Sequence of chain 1.C:
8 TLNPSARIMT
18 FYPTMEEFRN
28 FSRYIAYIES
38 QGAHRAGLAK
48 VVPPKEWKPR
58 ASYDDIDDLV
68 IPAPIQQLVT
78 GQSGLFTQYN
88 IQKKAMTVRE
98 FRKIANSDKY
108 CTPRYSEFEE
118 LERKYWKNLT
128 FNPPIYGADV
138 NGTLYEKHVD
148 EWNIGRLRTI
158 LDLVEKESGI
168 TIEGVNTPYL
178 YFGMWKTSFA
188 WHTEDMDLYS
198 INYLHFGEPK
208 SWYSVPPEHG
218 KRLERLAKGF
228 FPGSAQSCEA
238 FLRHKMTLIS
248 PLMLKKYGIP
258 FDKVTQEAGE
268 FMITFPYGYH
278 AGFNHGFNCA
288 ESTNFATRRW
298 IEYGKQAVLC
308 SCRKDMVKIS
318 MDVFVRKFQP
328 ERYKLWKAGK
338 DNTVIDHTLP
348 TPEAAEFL

This protein binds this small molecule.
Small molecule (SMILES): O=c1[nH]cnc2c(-c3cscn3)nccc12

Binding-site contacts:
Ligand atom N3 contacts residue DMS1 of chain 1.U at 3.4 Å.
Ligand atom C8 contacts residue DMS1 of chain 1.U at 3.8 Å.
Ligand atom N2 contacts residue HIS277 of chain 1.C at 3.3 Å (h-bond).
Ligand atom C2 contacts residue PHE186 of chain 1.C at 3.9 Å (hydrophobic).
Ligand atom N3 contacts residue HIS189 of chain 1.C at 2.9 Å (h-bond).
Ligand atom C5 contacts residue HIS277 of chain 1.C at 3.7 Å.
Ligand atom C7 contacts residue ZN1 of chain 1.Q at 2.8 Å.
Ligand atom C4 contacts residue ASN199 of chain 1.C at 3.9 Å.
Ligand atom O contacts residue PHE186 of chain 1.C at 3.5 Å.
Ligand atom S contacts residue LYS242 of chain 1.C at 3.4 Å.
Ligand atom C5 contacts residue PHE186 of chain 1.C at 3.6 Å (hydrophobic).
Ligand atom N contacts residue TYR133 of chain 1.C at 2.8 Å (h-bond).
Ligand atom C7 contacts residue HIS189 of chain 1.C at 3.1 Å.
Ligand atom C3 contacts residue PHE186 of chain 1.C at 3.6 Å (hydrophobic).
Ligand atom C contacts residue TYR133 of chain 1.C at 3.4 Å (hydrophobic).
Ligand atom C8 contacts residue HIS189 of chain 1.C at 3.8 Å.
Ligand atom N1 contacts residue PHE186 of chain 1.C at 3.9 Å.
Ligand atom C4 contacts residue TRP209 of chain 1.C at 3.5 Å (hydrophobic).
Ligand atom O contacts residue TYR133 of chain 1.C at 3.1 Å (h-bond).
Ligand atom C contacts residue PHE186 of chain 1.C at 3.4 Å (hydrophobic).
Ligand atom C1 contacts residue TYR178 of chain 1.C at 3.4 Å (hydrophobic).
Ligand atom N3 contacts residue GLU191 of chain 1.C at 3.0 Å (salt-bridge).
Ligand atom N2 contacts residue HIS189 of chain 1.C at 3.4 Å (h-bond).
Ligand atom C5 contacts residue ZN1 of chain 1.Q at 3.4 Å.
Ligand atom C9 contacts residue HIS189 of chain 1.C at 3.4 Å.
Ligand atom C1 contacts residue TYR133 of chain 1.C at 3.8 Å (hydrophobic).
Ligand atom N2 contacts residue ZN1 of chain 1.Q at 2.3 Å.
Ligand atom C7 contacts residue DMS1 of chain 1.U at 3.5 Å.
Ligand atom C9 contacts residue GLU191 of chain 1.C at 3.2 Å.
Ligand atom C9 contacts residue ZN1 of chain 1.Q at 3.0 Å.
Ligand atom N contacts residue TYR178 of chain 1.C at 3.8 Å.
Ligand atom C6 contacts residue ZN1 of chain 1.Q at 3.0 Å.
Ligand atom O contacts residue LYS207 of chain 1.C at 2.8 Å (salt-bridge).
Ligand atom C5 contacts residue TRP209 of chain 1.C at 3.5 Å (hydrophobic).
Ligand atom C6 contacts residue HIS189 of chain 1.C at 3.5 Å.
Ligand atom N3 contacts residue ZN1 of chain 1.Q at 2.0 Å.
Ligand atom N1 contacts residue TYR178 of chain 1.C at 3.8 Å.
Ligand atom C6 contacts residue DMS1 of chain 1.U at 3.9 Å.
Ligand atom C9 contacts residue DMS1 of chain 1.U at 3.7 Å.
Ligand atom C4 contacts residue PHE186 of chain 1.C at 3.4 Å (hydrophobic).